Binding-site contacts:
Ligand atom O3 contacts residue GLU51 of chain 1.D at 4.3 Å.
Ligand atom C4 contacts residue LYS91 of chain 1.D at 3.9 Å.
Ligand atom C4 contacts residue TRP88 of chain 1.D at 3.6 Å (hydrophobic).
Ligand atom C2 contacts residue ASN90 of chain 1.D at 4.1 Å.
Ligand atom C5 contacts residue GLU51 of chain 1.D at 4.4 Å.
Ligand atom C5 contacts residue TRP88 of chain 1.D at 3.8 Å (hydrophobic).
Ligand atom O6 contacts residue HIS57 of chain 1.D at 4.0 Å.
Ligand atom O2 contacts residue ASN90 of chain 1.D at 3.0 Å (h-bond).
Ligand atom O4 contacts residue LYS91 of chain 1.D at 2.9 Å (salt-bridge).
Ligand atom C6 contacts residue HIS57 of chain 1.D at 3.8 Å.
Ligand atom C3 contacts residue TRP88 of chain 1.D at 3.7 Å (hydrophobic).
Ligand atom C5 contacts residue GLN56 of chain 1.D at 4.3 Å.
Ligand atom O4 contacts residue GLU51 of chain 1.D at 2.5 Å (salt-bridge).
Ligand atom C6 contacts residue TRP88 of chain 1.D at 3.9 Å (hydrophobic).
Ligand atom C3 contacts residue GLU51 of chain 1.D at 4.4 Å.
Ligand atom O4 contacts residue GLN56 of chain 1.D at 3.5 Å.
Ligand atom C6 contacts residue GLU51 of chain 1.D at 4.1 Å.
Ligand atom O1 contacts residue GLN56 of chain 1.D at 4.4 Å.
Ligand atom O3 contacts residue ASN90 of chain 1.D at 2.8 Å (h-bond).
Ligand atom C2 contacts residue LYS91 of chain 1.D at 4.1 Å.
Ligand atom O6 contacts residue GLN56 of chain 1.D at 3.8 Å.
Ligand atom O6 contacts residue TRP88 of chain 1.D at 3.8 Å.
Ligand atom C3 contacts residue LYS91 of chain 1.D at 3.7 Å.
Ligand atom O5 contacts residue GLN56 of chain 1.D at 3.5 Å (h-bond).
Ligand atom C3 contacts residue ASN90 of chain 1.D at 3.8 Å.
Ligand atom C6 contacts residue GLN61 of chain 1.D at 4.1 Å.
Ligand atom C4 contacts residue GLU51 of chain 1.D at 3.4 Å.
Ligand atom O6 contacts residue GLN61 of chain 1.D at 3.0 Å (h-bond).
Ligand atom C6 contacts residue GLN56 of chain 1.D at 3.8 Å.
Ligand atom O3 contacts residue TRP88 of chain 1.D at 3.7 Å.
Ligand atom O3 contacts residue LYS91 of chain 1.D at 2.9 Å (salt-bridge).

Sequence of chain 1.D:
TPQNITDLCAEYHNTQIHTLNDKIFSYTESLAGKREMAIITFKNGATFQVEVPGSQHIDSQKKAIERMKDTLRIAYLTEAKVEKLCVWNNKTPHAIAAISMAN

This protein binds this small molecule.
Small molecule (SMILES): OC[C@H]1O[C@@H](O)[C@H](O)[C@@H](O)[C@H]1O